This protein binds this small molecule.
Small molecule (SMILES): CC(=O)N[C@H]1[C@H](O[C@H]2[C@H](O)[C@@H](NC(C)=O)CO[C@@H]2CO)O[C@H](CO)[C@@H](O)[C@@H]1O

Sequence of chain 1.B:
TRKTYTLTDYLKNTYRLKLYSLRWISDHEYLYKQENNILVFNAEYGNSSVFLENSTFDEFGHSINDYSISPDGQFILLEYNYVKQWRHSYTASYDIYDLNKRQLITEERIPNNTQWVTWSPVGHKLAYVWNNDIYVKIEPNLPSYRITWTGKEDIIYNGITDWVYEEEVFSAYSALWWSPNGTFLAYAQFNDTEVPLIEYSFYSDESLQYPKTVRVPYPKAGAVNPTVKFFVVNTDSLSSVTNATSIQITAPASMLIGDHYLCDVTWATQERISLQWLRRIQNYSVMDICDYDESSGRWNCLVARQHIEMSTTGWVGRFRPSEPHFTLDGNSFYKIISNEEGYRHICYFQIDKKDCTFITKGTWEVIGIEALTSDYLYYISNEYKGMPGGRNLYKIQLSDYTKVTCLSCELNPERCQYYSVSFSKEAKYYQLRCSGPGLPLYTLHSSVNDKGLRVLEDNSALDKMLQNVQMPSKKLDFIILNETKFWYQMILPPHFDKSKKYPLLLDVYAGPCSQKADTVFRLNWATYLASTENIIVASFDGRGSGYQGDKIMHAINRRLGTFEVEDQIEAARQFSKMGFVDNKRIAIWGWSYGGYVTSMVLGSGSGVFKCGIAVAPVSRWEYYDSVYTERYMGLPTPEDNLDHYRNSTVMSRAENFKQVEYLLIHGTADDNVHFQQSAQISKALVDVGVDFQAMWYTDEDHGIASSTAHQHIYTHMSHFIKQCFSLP

Binding-site contacts:
Ligand atom C1 contacts residue TRP149 of chain 1.B at 3.6 Å (hydrophobic).
Ligand atom N2 contacts residue TRP149 of chain 1.B at 3.3 Å.
Ligand atom C1 contacts residue ASN243 of chain 1.B at 1.4 Å.
Ligand atom O5 contacts residue ASN243 of chain 1.B at 2.4 Å (h-bond).
Ligand atom C3 contacts residue TRP149 of chain 1.B at 3.8 Å (hydrophobic).
Ligand atom O7 contacts residue ASN243 of chain 1.B at 3.3 Å (h-bond).
Ligand atom C8 contacts residue ASN243 of chain 1.B at 4.4 Å.
Ligand atom O3 contacts residue TRP149 of chain 1.B at 4.3 Å.
Ligand atom C7 contacts residue ASN243 of chain 1.B at 3.2 Å.
Ligand atom C7 contacts residue TRP149 of chain 1.B at 3.9 Å (hydrophobic).
Ligand atom N2 contacts residue ASN243 of chain 1.B at 2.8 Å (h-bond).
Ligand atom C2 contacts residue TRP149 of chain 1.B at 4.1 Å (hydrophobic).
Ligand atom C2 contacts residue ASN243 of chain 1.B at 2.4 Å.
Ligand atom C5 contacts residue ASN243 of chain 1.B at 3.6 Å.
Ligand atom C3 contacts residue ASN243 of chain 1.B at 3.8 Å.
Ligand atom C8 contacts residue TRP149 of chain 1.B at 3.5 Å (hydrophobic).
Ligand atom C7 contacts residue THR150 of chain 1.B at 4.3 Å.
Ligand atom C4 contacts residue ASN243 of chain 1.B at 4.2 Å.
Ligand atom O7 contacts residue THR150 of chain 1.B at 3.4 Å.